Sequence of chain 1.E:
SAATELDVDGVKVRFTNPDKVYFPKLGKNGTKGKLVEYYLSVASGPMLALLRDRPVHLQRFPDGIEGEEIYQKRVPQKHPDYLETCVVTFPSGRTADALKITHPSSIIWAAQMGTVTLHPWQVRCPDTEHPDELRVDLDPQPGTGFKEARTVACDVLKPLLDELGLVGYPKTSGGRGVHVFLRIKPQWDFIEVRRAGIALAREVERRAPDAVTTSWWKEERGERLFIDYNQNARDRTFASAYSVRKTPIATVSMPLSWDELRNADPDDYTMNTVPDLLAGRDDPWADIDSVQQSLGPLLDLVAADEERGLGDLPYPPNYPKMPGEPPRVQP

Binding-site contacts:
Ligand atom C2 contacts residue ASN321 of chain 1.E at 3.8 Å.
Ligand atom O2' contacts residue ASN321 of chain 1.E at 4.2 Å.
Ligand atom O2' contacts residue ARG239 of chain 1.E at 3.8 Å.
Ligand atom O2 contacts residue ASN321 of chain 1.E at 2.7 Å (h-bond).
Ligand atom N2 contacts residue ASN321 of chain 1.E at 3.7 Å.

This protein binds this small molecule.
Small molecule (SMILES): Cc1cn([C@H]2C[C@H](O[P](=O)(O)OC[C@H]3O[C@@H](n4cnc5c(=O)nc(N)[nH]c54)C[C@@H]3O[P](=O)(O)OC[C@H]3O[C@@H](n4ccc(N)nc4=O)C[C@@H]3O[P](=O)(O)OC[C@H]3O[C@@H](n4cnc5c(=O)nc(N)[nH]c54)C[C@@H]3O[P](=O)(O)OC[C@@H]3C[C@@H](O)[C@H](n4ccc(=O)[nH]c4=O)O3)[C@@H](CO[P](=O)(O)O[C@H]3C[C@H](n4cnc5c(=O)nc(N)[nH]c54)O[C@@H]3CO[P](=O)(O)O[C@H]3C[C@H](n4ccc(N)nc4=O)O[C@@H]3CO)O2)c(=O)[nH]c1=O